Sequence of chain 5.A:
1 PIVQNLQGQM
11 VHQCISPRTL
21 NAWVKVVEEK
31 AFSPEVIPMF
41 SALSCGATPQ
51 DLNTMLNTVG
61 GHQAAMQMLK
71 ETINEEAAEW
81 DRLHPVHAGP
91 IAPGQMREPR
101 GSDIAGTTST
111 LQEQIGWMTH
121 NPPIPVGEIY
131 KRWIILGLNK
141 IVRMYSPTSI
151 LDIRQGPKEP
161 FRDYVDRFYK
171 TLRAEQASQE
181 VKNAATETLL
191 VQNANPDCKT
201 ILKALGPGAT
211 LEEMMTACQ

Binding-site contacts:
Ligand atom C19 contacts residue LYS70 of chain 3.A at 3.4 Å.
Ligand atom C18 contacts residue LYS70 of chain 3.A at 3.3 Å.
Ligand atom C04 contacts residue ASN74 of chain 3.A at 3.7 Å.
Ligand atom C17 contacts residue LEU56 of chain 3.A at 4.0 Å (hydrophobic).
Ligand atom N14 contacts residue ASN53 of chain 3.A at 3.9 Å.
Ligand atom C03 contacts residue ASN74 of chain 3.A at 2.9 Å.
Ligand atom C01 contacts residue ASN74 of chain 3.A at 3.1 Å.
Ligand atom C19 contacts residue ILE73 of chain 3.A at 3.5 Å (hydrophobic).
Ligand atom C18 contacts residue ILE73 of chain 3.A at 3.9 Å (hydrophobic).
Ligand atom O11 contacts residue ASN53 of chain 3.A at 3.4 Å (h-bond).
Ligand atom C16 contacts residue ASN57 of chain 3.A at 3.2 Å.
Ligand atom C15 contacts residue ASN53 of chain 3.A at 4.0 Å.
Ligand atom O11 contacts residue ALA105 of chain 3.A at 4.0 Å.
Ligand atom C01 contacts residue GLN179 of chain 5.A at 3.4 Å.
Ligand atom C12 contacts residue ASN53 of chain 3.A at 3.6 Å.
Ligand atom C04 contacts residue LYS70 of chain 3.A at 3.8 Å.
Ligand atom C07 contacts residue GLN179 of chain 5.A at 4.0 Å.
Ligand atom O11 contacts residue THR107 of chain 3.A at 3.7 Å.
Ligand atom N09 contacts residue ASN53 of chain 3.A at 3.4 Å (h-bond).
Ligand atom N09 contacts residue TYR130 of chain 3.A at 3.6 Å (h-bond).
Ligand atom O13 contacts residue ASN53 of chain 3.A at 3.8 Å.
Ligand atom C20 contacts residue ASN53 of chain 3.A at 3.8 Å.
Ligand atom C03 contacts residue LYS70 of chain 3.A at 3.3 Å.
Ligand atom C16 contacts residue LYS70 of chain 3.A at 4.0 Å.
Ligand atom C12 contacts residue ASN57 of chain 3.A at 3.3 Å.
Ligand atom C02 contacts residue ASN74 of chain 3.A at 3.5 Å.
Ligand atom C15 contacts residue ASN57 of chain 3.A at 3.3 Å.
Ligand atom C10 contacts residue ASN53 of chain 3.A at 3.3 Å.
Ligand atom C04 contacts residue EDO1 of chain 3.C at 3.7 Å.
Ligand atom C08 contacts residue EDO1 of chain 3.C at 3.9 Å.
Ligand atom C08 contacts residue TYR130 of chain 3.A at 3.2 Å (hydrophobic).
Ligand atom C17 contacts residue LYS70 of chain 3.A at 4.0 Å.
Ligand atom N14 contacts residue ASN57 of chain 3.A at 2.5 Å (h-bond).
Ligand atom O13 contacts residue ASN57 of chain 3.A at 2.8 Å (h-bond).
Ligand atom C05 contacts residue EDO1 of chain 3.C at 3.5 Å.
Ligand atom C06 contacts residue EDO1 of chain 3.C at 3.7 Å.
Ligand atom C16 contacts residue LEU56 of chain 3.A at 3.8 Å (hydrophobic).
Ligand atom C04 contacts residue ILE73 of chain 3.A at 3.6 Å (hydrophobic).
Ligand atom C20 contacts residue TYR130 of chain 3.A at 4.0 Å (hydrophobic).
Ligand atom C02 contacts residue LYS70 of chain 3.A at 4.0 Å.

The small molecule below binds the protein below.
Small molecule (SMILES): Cc1ccc(Cn2c(=O)c(=O)[nH]c3ccccc32)cc1

Sequence of chain 3.A:
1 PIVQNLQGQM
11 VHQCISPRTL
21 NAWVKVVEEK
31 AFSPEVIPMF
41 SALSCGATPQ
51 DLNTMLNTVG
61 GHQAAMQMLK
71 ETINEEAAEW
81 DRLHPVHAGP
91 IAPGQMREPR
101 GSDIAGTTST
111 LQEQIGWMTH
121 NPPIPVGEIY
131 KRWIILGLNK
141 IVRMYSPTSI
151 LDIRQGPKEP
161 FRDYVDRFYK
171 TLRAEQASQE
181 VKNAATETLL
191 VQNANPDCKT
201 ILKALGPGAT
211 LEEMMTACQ